Sequence of chain 1.A:
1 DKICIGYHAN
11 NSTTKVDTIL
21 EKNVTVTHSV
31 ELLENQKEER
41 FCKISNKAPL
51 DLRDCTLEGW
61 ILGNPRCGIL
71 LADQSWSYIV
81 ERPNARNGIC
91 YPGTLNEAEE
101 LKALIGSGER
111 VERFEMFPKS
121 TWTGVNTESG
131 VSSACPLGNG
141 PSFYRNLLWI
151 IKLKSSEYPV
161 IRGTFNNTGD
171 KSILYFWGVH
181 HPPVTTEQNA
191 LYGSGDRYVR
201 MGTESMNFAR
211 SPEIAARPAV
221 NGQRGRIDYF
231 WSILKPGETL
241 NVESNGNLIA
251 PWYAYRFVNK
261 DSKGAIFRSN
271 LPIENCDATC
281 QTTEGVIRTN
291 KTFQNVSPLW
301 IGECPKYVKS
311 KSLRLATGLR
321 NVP

Binding-site contacts:
Ligand atom C5 contacts residue VAL131 of chain 1.A at 3.4 Å (hydrophobic).
Ligand atom O9 contacts residue TYR91 of chain 1.A at 2.9 Å (h-bond).
Ligand atom O1B contacts residue SER133 of chain 1.A at 3.3 Å (h-bond).
Ligand atom O8 contacts residue GLN223 of chain 1.A at 2.7 Å (h-bond).
Ligand atom O10 contacts residue VAL131 of chain 1.A at 3.8 Å.
Ligand atom C1 contacts residue SER132 of chain 1.A at 3.9 Å.
Ligand atom O6 contacts residue GLN223 of chain 1.A at 4.0 Å.
Ligand atom C4 contacts residue VAL131 of chain 1.A at 3.2 Å (hydrophobic).
Ligand atom O1A contacts residue SER133 of chain 1.A at 3.0 Å (h-bond).
Ligand atom C10 contacts residue VAL131 of chain 1.A at 3.7 Å (hydrophobic).
Ligand atom O10 contacts residue GLY130 of chain 1.A at 3.8 Å.
Ligand atom O9 contacts residue GLU187 of chain 1.A at 2.4 Å (salt-bridge).
Ligand atom O7 contacts residue LEU191 of chain 1.A at 4.0 Å.
Ligand atom O10 contacts residue TRP149 of chain 1.A at 3.5 Å.
Ligand atom O10 contacts residue SER129 of chain 1.A at 3.7 Å.
Ligand atom C1 contacts residue SER133 of chain 1.A at 3.6 Å.
Ligand atom C10 contacts residue TRP149 of chain 1.A at 4.3 Å (hydrophobic).
Ligand atom C8 contacts residue GLN223 of chain 1.A at 3.9 Å.
Ligand atom C9 contacts residue HIS180 of chain 1.A at 3.3 Å.
Ligand atom C6 contacts residue GLN223 of chain 1.A at 3.6 Å.
Ligand atom O1A contacts residue SER132 of chain 1.A at 4.1 Å.
Ligand atom C8 contacts residue GLU187 of chain 1.A at 3.8 Å.
Ligand atom C1 contacts residue GLN223 of chain 1.A at 4.0 Å.
Ligand atom N5 contacts residue VAL131 of chain 1.A at 2.7 Å (h-bond).
Ligand atom C9 contacts residue TRP149 of chain 1.A at 3.6 Å (hydrophobic).
Ligand atom O10 contacts residue ILE151 of chain 1.A at 3.9 Å.
Ligand atom O1B contacts residue SER132 of chain 1.A at 2.8 Å (h-bond).
Ligand atom O4 contacts residue VAL131 of chain 1.A at 3.5 Å (h-bond).
Ligand atom C9 contacts residue GLU187 of chain 1.A at 3.1 Å.
Ligand atom O9 contacts residue GLY225 of chain 1.A at 4.3 Å.
Ligand atom C6 contacts residue VAL131 of chain 1.A at 4.1 Å (hydrophobic).
Ligand atom C11 contacts residue LEU191 of chain 1.A at 3.6 Å (hydrophobic).
Ligand atom C9 contacts residue TYR91 of chain 1.A at 3.1 Å (hydrophobic).
Ligand atom C10 contacts residue SER129 of chain 1.A at 4.1 Å.
Ligand atom O8 contacts residue SER132 of chain 1.A at 4.3 Å.
Ligand atom C9 contacts residue LEU191 of chain 1.A at 4.3 Å (hydrophobic).
Ligand atom O8 contacts residue TYR91 of chain 1.A at 3.4 Å (h-bond).
Ligand atom C8 contacts residue TYR91 of chain 1.A at 3.9 Å (hydrophobic).
Ligand atom O1B contacts residue GLN223 of chain 1.A at 3.2 Å (h-bond).
Ligand atom O9 contacts residue HIS180 of chain 1.A at 3.1 Å (h-bond).

This small molecule binds to this protein.
Small molecule (SMILES): CC(=O)N[C@H]1[C@H](O[C@@H]2[C@@H](O)[C@H](O)O[C@H](CO)[C@@H]2O)O[C@H](CO)[C@@H](O[C@@H]2O[C@H](COC3(C(=O)O)C[C@H](O)[C@@H](NC(C)=O)[C@H]([C@H](O)[C@H](O)CO)O3)[C@H](O)[C@H](O)[C@H]2O)[C@@H]1O